Binding-site contacts:
Ligand atom OH contacts residue TRP124 of chain 1.B at 4.4 Å.
Ligand atom C4 contacts residue THR58 of chain 1.B at 3.4 Å.
Ligand atom C1 contacts residue ALA111 of chain 1.B at 3.4 Å (hydrophobic).
Ligand atom OH contacts residue ACT1 of chain 1.H at 2.9 Å (h-bond).
Ligand atom C1 contacts residue PHE114 of chain 1.B at 3.4 Å (hydrophobic).
Ligand atom C2 contacts residue THR58 of chain 1.B at 4.1 Å.
Ligand atom OH contacts residue ALA53 of chain 1.B at 4.0 Å.
Ligand atom C4 contacts residue ACT1 of chain 1.H at 3.8 Å.
Ligand atom C4 contacts residue PHE114 of chain 1.B at 3.7 Å (hydrophobic).
Ligand atom C1 contacts residue THR110 of chain 1.B at 3.7 Å.
Ligand atom C2 contacts residue PHE65 of chain 1.B at 3.8 Å (hydrophobic).
Ligand atom C4 contacts residue ALA53 of chain 1.B at 3.8 Å (hydrophobic).
Ligand atom C3 contacts residue VAL59 of chain 1.B at 4.3 Å (hydrophobic).
Ligand atom C4 contacts residue TRP124 of chain 1.B at 3.6 Å (hydrophobic).
Ligand atom C3 contacts residue ALA53 of chain 1.B at 3.9 Å (hydrophobic).
Ligand atom C2 contacts residue VAL107 of chain 1.B at 4.0 Å (hydrophobic).
Ligand atom C2 contacts residue VAL59 of chain 1.B at 3.8 Å (hydrophobic).
Ligand atom OH contacts residue ALA56 of chain 1.B at 4.2 Å.
Ligand atom C2 contacts residue PHE114 of chain 1.B at 3.9 Å (hydrophobic).
Ligand atom C1 contacts residue TRP124 of chain 1.B at 4.0 Å (hydrophobic).
Ligand atom C3 contacts residue PHE65 of chain 1.B at 3.5 Å (hydrophobic).
Ligand atom C3 contacts residue THR58 of chain 1.B at 3.0 Å.
Ligand atom C3 contacts residue PHE114 of chain 1.B at 3.6 Å (hydrophobic).
Ligand atom C2 contacts residue THR110 of chain 1.B at 4.0 Å.
Ligand atom OH contacts residue THR58 of chain 1.B at 2.8 Å (h-bond).
Ligand atom C1 contacts residue VAL107 of chain 1.B at 3.6 Å (hydrophobic).
Ligand atom C2 contacts residue ALA53 of chain 1.B at 3.9 Å (hydrophobic).

Sequence of chain 1.B:
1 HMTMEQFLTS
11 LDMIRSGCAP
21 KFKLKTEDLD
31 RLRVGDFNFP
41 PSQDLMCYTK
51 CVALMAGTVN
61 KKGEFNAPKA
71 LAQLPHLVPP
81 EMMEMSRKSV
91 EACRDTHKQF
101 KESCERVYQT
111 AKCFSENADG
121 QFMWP

A small-molecule ligand and the protein it binds are described below.
Small molecule (SMILES): CCCCO